Sequence of chain 1.A:
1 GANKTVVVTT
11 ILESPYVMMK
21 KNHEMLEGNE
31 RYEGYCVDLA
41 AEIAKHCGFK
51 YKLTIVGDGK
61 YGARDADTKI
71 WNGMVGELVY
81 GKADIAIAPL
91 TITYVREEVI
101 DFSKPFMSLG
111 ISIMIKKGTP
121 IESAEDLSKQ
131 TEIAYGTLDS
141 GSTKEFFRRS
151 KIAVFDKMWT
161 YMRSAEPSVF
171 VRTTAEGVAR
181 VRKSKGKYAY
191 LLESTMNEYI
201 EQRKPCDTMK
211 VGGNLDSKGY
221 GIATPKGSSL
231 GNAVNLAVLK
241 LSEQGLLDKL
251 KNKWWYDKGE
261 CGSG

A small-molecule ligand and the protein it binds are described below.
Small molecule (SMILES): O=S1(=O)NCN(C2CC2)c2cc(Cl)sc21

Sequence of chain 1.B:
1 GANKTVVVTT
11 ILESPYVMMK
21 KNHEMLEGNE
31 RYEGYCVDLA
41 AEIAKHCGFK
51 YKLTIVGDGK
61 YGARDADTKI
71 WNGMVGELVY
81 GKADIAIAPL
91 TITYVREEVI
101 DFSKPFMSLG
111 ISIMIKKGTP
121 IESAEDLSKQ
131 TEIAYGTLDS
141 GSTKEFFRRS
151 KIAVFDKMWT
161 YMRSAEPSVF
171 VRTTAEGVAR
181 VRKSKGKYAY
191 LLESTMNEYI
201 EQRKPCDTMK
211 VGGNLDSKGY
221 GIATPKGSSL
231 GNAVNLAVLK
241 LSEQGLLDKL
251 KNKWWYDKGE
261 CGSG

Binding-site contacts:
Ligand atom C3 contacts residue LYS218 of chain 1.B at 3.7 Å.
Ligand atom C2 contacts residue UF51 of chain 1.U at 3.6 Å.
Ligand atom C7 contacts residue SER108 of chain 1.A at 3.4 Å.
Ligand atom C5 contacts residue SER217 of chain 1.B at 3.4 Å.
Ligand atom C7 contacts residue PHE106 of chain 1.A at 3.9 Å (hydrophobic).
Ligand atom O1 contacts residue ILE92 of chain 1.B at 4.0 Å.
Ligand atom CL1 contacts residue LYS218 of chain 1.B at 3.3 Å.
Ligand atom C3 contacts residue PRO105 of chain 1.A at 3.8 Å (hydrophobic).
Ligand atom N2 contacts residue PRO105 of chain 1.A at 3.6 Å.
Ligand atom C7 contacts residue MET107 of chain 1.A at 3.6 Å (hydrophobic).
Ligand atom O2 contacts residue PRO105 of chain 1.A at 3.5 Å.
Ligand atom CL1 contacts residue GLY219 of chain 1.B at 4.0 Å.
Ligand atom CL1 contacts residue PRO105 of chain 1.B at 3.8 Å.
Ligand atom C8 contacts residue PHE106 of chain 1.A at 3.2 Å (hydrophobic).
Ligand atom C6 contacts residue SER242 of chain 1.A at 3.2 Å.
Ligand atom C2 contacts residue LYS218 of chain 1.B at 3.6 Å.
Ligand atom C4 contacts residue PRO105 of chain 1.A at 3.6 Å (hydrophobic).
Ligand atom C1 contacts residue LYS218 of chain 1.B at 3.2 Å.
Ligand atom CL1 contacts residue SER108 of chain 1.B at 3.0 Å.
Ligand atom C6 contacts residue PRO105 of chain 1.A at 3.4 Å (hydrophobic).
Ligand atom S2 contacts residue LEU239 of chain 1.A at 3.9 Å.
Ligand atom N2 contacts residue SER217 of chain 1.B at 3.4 Å (h-bond).
Ligand atom O2 contacts residue LYS104 of chain 1.A at 3.2 Å.
Ligand atom C3 contacts residue SER217 of chain 1.B at 3.9 Å.
Ligand atom O2 contacts residue ILE92 of chain 1.B at 3.9 Å.
Ligand atom S1 contacts residue PRO105 of chain 1.A at 3.9 Å.
Ligand atom S1 contacts residue GLY219 of chain 1.B at 3.4 Å (h-bond).
Ligand atom C8 contacts residue PRO105 of chain 1.A at 3.7 Å (hydrophobic).
Ligand atom C6 contacts residue SER217 of chain 1.B at 3.6 Å.
Ligand atom O2 contacts residue LEU239 of chain 1.A at 3.6 Å.
Ligand atom S1 contacts residue PRO105 of chain 1.B at 3.6 Å.
Ligand atom C4 contacts residue LYS218 of chain 1.B at 3.7 Å.
Ligand atom C1 contacts residue UF51 of chain 1.U at 3.7 Å.
Ligand atom C8 contacts residue MET107 of chain 1.A at 3.6 Å (hydrophobic).
Ligand atom O1 contacts residue LYS218 of chain 1.B at 3.7 Å.
Ligand atom S1 contacts residue LYS218 of chain 1.B at 3.5 Å.
Ligand atom C1 contacts residue GLY219 of chain 1.B at 3.9 Å.
Ligand atom N1 contacts residue PRO105 of chain 1.A at 2.8 Å (h-bond).
Ligand atom O1 contacts residue LEU239 of chain 1.A at 3.6 Å.
Ligand atom CL1 contacts residue UF51 of chain 1.U at 3.6 Å.